The protein below binds the small molecule below.
Small molecule (SMILES): CC(=O)N[C@@H]1[C@@H](O)[C@H](O)[C@@H](CO)O[C@H]1O

Binding-site contacts:
Ligand atom O7 contacts residue ASN291 of chain 1.E at 4.1 Å.
Ligand atom C6 contacts residue GLU271 of chain 1.E at 4.0 Å.
Ligand atom C1 contacts residue ASN291 of chain 1.E at 1.5 Å.
Ligand atom N2 contacts residue ASN291 of chain 1.E at 3.0 Å (h-bond).
Ligand atom C7 contacts residue GLU292 of chain 1.E at 3.9 Å.
Ligand atom C1 contacts residue GLU270 of chain 1.E at 3.8 Å.
Ligand atom C6 contacts residue GLU270 of chain 1.E at 4.4 Å.
Ligand atom C1 contacts residue GLU292 of chain 1.E at 4.1 Å.
Ligand atom C1 contacts residue GLU271 of chain 1.E at 4.4 Å.
Ligand atom C5 contacts residue LYS345 of chain 1.E at 4.2 Å.
Ligand atom C5 contacts residue GLU270 of chain 1.E at 4.3 Å.
Ligand atom O5 contacts residue GLU270 of chain 1.E at 3.3 Å (salt-bridge).
Ligand atom C5 contacts residue ASN291 of chain 1.E at 3.8 Å.
Ligand atom C4 contacts residue ASN291 of chain 1.E at 4.3 Å.
Ligand atom N2 contacts residue GLU292 of chain 1.E at 3.1 Å (salt-bridge).
Ligand atom O5 contacts residue ASN291 of chain 1.E at 2.4 Å (h-bond).
Ligand atom C7 contacts residue ASN291 of chain 1.E at 3.8 Å.
Ligand atom C2 contacts residue ASN291 of chain 1.E at 2.5 Å.
Ligand atom O5 contacts residue VAL272 of chain 1.E at 4.5 Å.
Ligand atom C1 contacts residue LYS345 of chain 1.E at 4.2 Å.
Ligand atom C3 contacts residue LYS345 of chain 1.E at 4.4 Å.
Ligand atom C2 contacts residue GLU292 of chain 1.E at 4.1 Å.
Ligand atom C2 contacts residue GLU270 of chain 1.E at 4.1 Å.
Ligand atom C3 contacts residue GLU292 of chain 1.E at 4.4 Å.
Ligand atom C8 contacts residue GLU292 of chain 1.E at 3.7 Å.
Ligand atom C3 contacts residue ASN291 of chain 1.E at 3.9 Å.
Ligand atom O5 contacts residue GLU271 of chain 1.E at 3.6 Å.

Sequence of chain 1.E:
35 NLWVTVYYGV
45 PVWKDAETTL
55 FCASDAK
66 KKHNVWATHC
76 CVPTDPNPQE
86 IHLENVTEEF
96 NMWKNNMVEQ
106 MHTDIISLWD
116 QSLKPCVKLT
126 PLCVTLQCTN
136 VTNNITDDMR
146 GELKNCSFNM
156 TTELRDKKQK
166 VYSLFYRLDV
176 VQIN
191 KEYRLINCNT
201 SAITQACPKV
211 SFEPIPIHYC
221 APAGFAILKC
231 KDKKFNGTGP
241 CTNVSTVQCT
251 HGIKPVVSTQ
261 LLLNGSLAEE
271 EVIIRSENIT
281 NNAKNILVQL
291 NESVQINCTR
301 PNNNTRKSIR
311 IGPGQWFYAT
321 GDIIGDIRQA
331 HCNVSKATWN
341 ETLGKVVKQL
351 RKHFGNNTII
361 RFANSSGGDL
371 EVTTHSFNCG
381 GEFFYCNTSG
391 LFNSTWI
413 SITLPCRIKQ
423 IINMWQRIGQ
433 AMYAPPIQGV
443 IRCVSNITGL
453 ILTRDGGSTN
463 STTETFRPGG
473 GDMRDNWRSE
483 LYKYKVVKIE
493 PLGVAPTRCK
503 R